Binding-site contacts:
Ligand atom C25 contacts residue TYR84 of chain 1.A at 3.8 Å (hydrophobic).
Ligand atom C30 contacts residue GLY225 of chain 1.C at 3.7 Å.
Ligand atom O61 contacts residue GLY215 of chain 1.C at 3.4 Å (h-bond).
Ligand atom O13 contacts residue GLN191 of chain 1.C at 3.6 Å.
Ligand atom C3 contacts residue GLN191 of chain 1.C at 3.7 Å.
Ligand atom O61 contacts residue GLY217 of chain 1.C at 3.0 Å (h-bond).
Ligand atom C27 contacts residue TYR162 of chain 1.C at 3.6 Å (hydrophobic).
Ligand atom C30 contacts residue SER189 of chain 1.C at 3.5 Å.
Ligand atom C30 contacts residue TRP214 of chain 1.C at 3.5 Å (hydrophobic).
Ligand atom C26 contacts residue TYR162 of chain 1.C at 3.2 Å (hydrophobic).
Ligand atom C19 contacts residue GLN87 of chain 1.C at 3.5 Å.
Ligand atom N64 contacts residue GLY217 of chain 1.C at 3.2 Å (h-bond).
Ligand atom C46 contacts residue PRO48 of chain 1.A at 3.8 Å (hydrophobic).
Ligand atom C14 contacts residue GLY215 of chain 1.C at 3.7 Å.
Ligand atom C32 contacts residue GLY215 of chain 1.C at 3.2 Å.
Ligand atom C6 contacts residue TRP214 of chain 1.C at 3.7 Å (hydrophobic).
Ligand atom N64 contacts residue ASP188 of chain 1.C at 2.9 Å (salt-bridge).
Ligand atom C1 contacts residue GLY217 of chain 1.C at 3.6 Å.
Ligand atom C28 contacts residue PRO48 of chain 1.A at 3.8 Å (hydrophobic).
Ligand atom C1 contacts residue GLY215 of chain 1.C at 3.4 Å.
Ligand atom C5 contacts residue VAL212 of chain 1.C at 3.7 Å (hydrophobic).
Ligand atom O61 contacts residue GLU216 of chain 1.C at 3.7 Å.
Ligand atom C27 contacts residue ASP49 of chain 1.A at 3.3 Å.
Ligand atom C28 contacts residue GLU216 of chain 1.C at 3.1 Å.
Ligand atom C28 contacts residue ASP49 of chain 1.A at 3.7 Å.
Ligand atom C10 contacts residue GLY215 of chain 1.C at 3.5 Å.
Ligand atom C1 contacts residue TRP214 of chain 1.C at 3.6 Å (hydrophobic).
Ligand atom C11 contacts residue GLY215 of chain 1.C at 3.5 Å.
Ligand atom O35 contacts residue GLU216 of chain 1.C at 3.4 Å.
Ligand atom C4 contacts residue SER194 of chain 1.C at 3.5 Å.
Ligand atom C15 contacts residue GLY215 of chain 1.C at 3.2 Å.
Ligand atom O35 contacts residue GLY215 of chain 1.C at 3.1 Å (h-bond).
Ligand atom O13 contacts residue SER194 of chain 1.C at 3.6 Å (h-bond).
Ligand atom C4 contacts residue GLN191 of chain 1.C at 3.7 Å.
Ligand atom C25 contacts residue ILE174 of chain 1.C at 3.5 Å (hydrophobic).
Ligand atom C4 contacts residue CYS190 of chain 1.C at 3.4 Å (hydrophobic).
Ligand atom N64 contacts residue SER189 of chain 1.C at 2.8 Å (h-bond).
Ligand atom N22 contacts residue GLY215 of chain 1.C at 3.5 Å (h-bond).
Ligand atom C27 contacts residue ARG223 of chain 1.C at 3.6 Å.
Ligand atom C5 contacts residue SER189 of chain 1.C at 3.7 Å.

This small molecule binds to this protein.
Small molecule (SMILES): NCc1ccc2c(c1)C1(CCN(C(=O)c3ccc(C#Cc4ccccc4)o3)CC1)CO2

Sequence of chain 1.C:
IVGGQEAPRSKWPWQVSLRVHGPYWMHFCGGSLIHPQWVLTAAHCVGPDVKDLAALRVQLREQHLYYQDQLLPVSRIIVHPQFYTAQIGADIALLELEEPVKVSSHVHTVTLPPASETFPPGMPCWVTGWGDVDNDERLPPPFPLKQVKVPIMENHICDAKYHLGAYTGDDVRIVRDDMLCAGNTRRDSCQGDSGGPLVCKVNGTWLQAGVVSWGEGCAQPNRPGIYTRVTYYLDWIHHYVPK

Sequence of chain 1.A:
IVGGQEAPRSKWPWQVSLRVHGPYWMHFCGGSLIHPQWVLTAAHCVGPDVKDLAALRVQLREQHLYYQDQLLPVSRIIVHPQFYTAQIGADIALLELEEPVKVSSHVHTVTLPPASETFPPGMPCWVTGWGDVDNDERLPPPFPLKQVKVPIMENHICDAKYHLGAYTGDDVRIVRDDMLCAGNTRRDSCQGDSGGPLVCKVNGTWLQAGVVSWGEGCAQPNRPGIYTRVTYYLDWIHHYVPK